Sequence of chain 2.A:
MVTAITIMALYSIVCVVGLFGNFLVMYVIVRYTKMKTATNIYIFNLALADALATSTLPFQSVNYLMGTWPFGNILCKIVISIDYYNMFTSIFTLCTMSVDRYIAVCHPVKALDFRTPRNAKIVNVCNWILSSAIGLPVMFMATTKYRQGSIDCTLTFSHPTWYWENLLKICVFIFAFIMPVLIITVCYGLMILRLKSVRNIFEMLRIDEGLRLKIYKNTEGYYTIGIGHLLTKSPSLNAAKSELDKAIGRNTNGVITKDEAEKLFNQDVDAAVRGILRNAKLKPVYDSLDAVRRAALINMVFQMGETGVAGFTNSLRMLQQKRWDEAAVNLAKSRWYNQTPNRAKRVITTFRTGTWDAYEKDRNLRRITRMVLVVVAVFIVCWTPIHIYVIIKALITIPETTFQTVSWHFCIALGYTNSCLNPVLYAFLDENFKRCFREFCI

Binding-site contacts:
Ligand atom C7 contacts residue SER420 of chain 2.A at 3.9 Å.
Ligand atom C19 contacts residue ILE405 of chain 2.A at 4.4 Å (hydrophobic).
Ligand atom C6 contacts residue PHE416 of chain 2.A at 3.9 Å (hydrophobic).
Ligand atom O1 contacts residue ILE411 of chain 2.A at 3.2 Å.
Ligand atom C5 contacts residue TYR402 of chain 2.A at 3.4 Å (hydrophobic).
Ligand atom C20 contacts residue PRO398 of chain 2.A at 4.4 Å (hydrophobic).
Ligand atom C25 contacts residue PRO398 of chain 2.A at 4.3 Å (hydrophobic).
Ligand atom C5 contacts residue SER420 of chain 2.A at 4.2 Å.
Ligand atom C26 contacts residue THR397 of chain 2.A at 3.7 Å.
Ligand atom C20 contacts residue ILE401 of chain 2.A at 4.4 Å (hydrophobic).
Ligand atom C3 contacts residue ILE411 of chain 2.A at 3.9 Å (hydrophobic).
Ligand atom C18 contacts residue ILE401 of chain 2.A at 4.3 Å (hydrophobic).
Ligand atom C7 contacts residue PHE416 of chain 2.A at 4.4 Å (hydrophobic).
Ligand atom C4 contacts residue TYR402 of chain 2.A at 3.4 Å (hydrophobic).
Ligand atom C21 contacts residue ILE401 of chain 2.A at 3.8 Å (hydrophobic).
Ligand atom C6 contacts residue TYR402 of chain 2.A at 3.3 Å (hydrophobic).
Ligand atom C19 contacts residue ILE411 of chain 2.A at 4.2 Å (hydrophobic).
Ligand atom C4 contacts residue ILE411 of chain 2.A at 4.0 Å (hydrophobic).
Ligand atom C10 contacts residue TYR402 of chain 2.A at 4.3 Å (hydrophobic).
Ligand atom C4 contacts residue GLN417 of chain 2.A at 4.3 Å.
Ligand atom C4 contacts residue PHE416 of chain 2.A at 4.4 Å (hydrophobic).
Ligand atom C26 contacts residue LEU195 of chain 1.A at 4.0 Å (hydrophobic).
Ligand atom C22 contacts residue PRO398 of chain 2.A at 3.8 Å (hydrophobic).
Ligand atom C27 contacts residue PRO398 of chain 2.A at 4.5 Å (hydrophobic).
Ligand atom C23 contacts residue ILE401 of chain 2.A at 4.2 Å (hydrophobic).
Ligand atom C18 contacts residue PRO398 of chain 2.A at 4.0 Å (hydrophobic).
Ligand atom C18 contacts residue TYR402 of chain 2.A at 4.1 Å (hydrophobic).
Ligand atom C4 contacts residue SER420 of chain 2.A at 4.4 Å.
Ligand atom C11 contacts residue ILE405 of chain 2.A at 3.7 Å (hydrophobic).
Ligand atom C8 contacts residue TYR402 of chain 2.A at 4.0 Å (hydrophobic).
Ligand atom C12 contacts residue ILE405 of chain 2.A at 4.2 Å (hydrophobic).
Ligand atom C25 contacts residue THR397 of chain 2.A at 4.0 Å.
Ligand atom C23 contacts residue THR397 of chain 2.A at 4.2 Å.
Ligand atom O1 contacts residue PRO412 of chain 2.A at 4.3 Å.
Ligand atom C7 contacts residue TYR402 of chain 2.A at 4.1 Å (hydrophobic).
Ligand atom C23 contacts residue PRO398 of chain 2.A at 4.3 Å (hydrophobic).
Ligand atom C2 contacts residue ILE411 of chain 2.A at 4.0 Å (hydrophobic).
Ligand atom C5 contacts residue PHE416 of chain 2.A at 4.5 Å (hydrophobic).
Ligand atom C19 contacts residue TYR402 of chain 2.A at 3.5 Å (hydrophobic).
Ligand atom C6 contacts residue SER420 of chain 2.A at 3.2 Å.

The small molecule below binds the protein below.
Small molecule (SMILES): CC(C)CCC[C@@H](C)[C@H]1CC[C@H]2[C@@H]3CC=C4C[C@@H](O)CC[C@]4(C)[C@H]3CC[C@]12C

Sequence of chain 1.A:
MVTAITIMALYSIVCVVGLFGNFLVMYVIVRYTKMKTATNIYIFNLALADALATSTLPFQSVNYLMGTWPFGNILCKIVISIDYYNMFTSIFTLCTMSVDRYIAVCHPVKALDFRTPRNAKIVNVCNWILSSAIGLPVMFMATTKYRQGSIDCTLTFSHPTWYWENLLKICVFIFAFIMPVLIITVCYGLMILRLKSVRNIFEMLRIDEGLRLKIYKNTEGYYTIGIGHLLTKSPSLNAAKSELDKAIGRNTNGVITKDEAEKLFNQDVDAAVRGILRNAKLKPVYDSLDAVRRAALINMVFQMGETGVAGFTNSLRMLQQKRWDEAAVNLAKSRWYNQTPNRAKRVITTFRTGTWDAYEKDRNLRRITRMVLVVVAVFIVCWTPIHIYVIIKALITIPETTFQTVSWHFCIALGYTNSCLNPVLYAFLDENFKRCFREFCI